This small molecule binds to this protein.
Small molecule (SMILES): CC(=O)N[C@@H]1[C@@H](O)[C@H](O)[C@@H](CO)O[C@H]1O

Sequence of chain 1.C:
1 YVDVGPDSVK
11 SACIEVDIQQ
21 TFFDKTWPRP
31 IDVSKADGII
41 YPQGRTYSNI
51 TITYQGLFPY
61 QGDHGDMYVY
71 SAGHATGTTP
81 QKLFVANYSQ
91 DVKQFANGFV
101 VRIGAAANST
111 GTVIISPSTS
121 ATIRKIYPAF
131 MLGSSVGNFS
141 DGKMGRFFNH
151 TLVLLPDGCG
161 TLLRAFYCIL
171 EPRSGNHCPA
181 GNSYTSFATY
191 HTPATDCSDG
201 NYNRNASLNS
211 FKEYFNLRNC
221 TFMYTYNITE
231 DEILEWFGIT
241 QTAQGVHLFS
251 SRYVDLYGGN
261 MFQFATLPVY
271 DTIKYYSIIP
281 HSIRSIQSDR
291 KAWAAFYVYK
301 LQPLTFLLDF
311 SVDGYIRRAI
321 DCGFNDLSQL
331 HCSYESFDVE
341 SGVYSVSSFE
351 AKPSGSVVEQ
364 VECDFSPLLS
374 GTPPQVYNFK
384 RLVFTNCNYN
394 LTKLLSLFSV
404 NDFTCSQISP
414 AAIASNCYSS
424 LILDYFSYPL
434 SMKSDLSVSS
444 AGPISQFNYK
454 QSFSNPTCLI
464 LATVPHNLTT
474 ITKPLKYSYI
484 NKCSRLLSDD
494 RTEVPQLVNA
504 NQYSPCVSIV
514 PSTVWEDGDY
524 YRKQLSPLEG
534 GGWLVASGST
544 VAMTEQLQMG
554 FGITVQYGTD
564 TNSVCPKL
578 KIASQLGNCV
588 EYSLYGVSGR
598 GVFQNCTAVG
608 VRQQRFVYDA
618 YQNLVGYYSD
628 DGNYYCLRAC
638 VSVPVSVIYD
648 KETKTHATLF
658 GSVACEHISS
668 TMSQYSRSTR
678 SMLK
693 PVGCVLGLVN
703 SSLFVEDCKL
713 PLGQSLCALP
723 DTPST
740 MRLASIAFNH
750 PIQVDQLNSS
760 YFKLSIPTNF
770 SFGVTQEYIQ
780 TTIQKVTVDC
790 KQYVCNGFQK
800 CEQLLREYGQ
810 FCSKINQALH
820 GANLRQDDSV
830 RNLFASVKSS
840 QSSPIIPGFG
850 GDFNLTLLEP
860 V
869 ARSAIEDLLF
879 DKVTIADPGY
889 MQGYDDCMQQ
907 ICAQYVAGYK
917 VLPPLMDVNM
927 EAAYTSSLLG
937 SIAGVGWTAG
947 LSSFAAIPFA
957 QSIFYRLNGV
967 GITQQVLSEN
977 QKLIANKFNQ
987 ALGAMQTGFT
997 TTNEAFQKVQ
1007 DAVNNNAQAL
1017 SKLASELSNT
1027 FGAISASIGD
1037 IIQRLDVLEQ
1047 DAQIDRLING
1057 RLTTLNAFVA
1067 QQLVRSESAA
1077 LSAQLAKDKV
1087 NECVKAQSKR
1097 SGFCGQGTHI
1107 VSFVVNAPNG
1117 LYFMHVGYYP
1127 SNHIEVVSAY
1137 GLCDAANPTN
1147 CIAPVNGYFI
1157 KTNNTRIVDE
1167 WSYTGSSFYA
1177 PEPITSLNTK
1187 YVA

Binding-site contacts:
Ligand atom C6 contacts residue ASN757 of chain 1.C at 4.2 Å.
Ligand atom C7 contacts residue ASN757 of chain 1.C at 4.3 Å.
Ligand atom N2 contacts residue ASN757 of chain 1.C at 3.7 Å.
Ligand atom O5 contacts residue ASN757 of chain 1.C at 2.6 Å (h-bond).
Ligand atom C1 contacts residue ASN757 of chain 1.C at 2.4 Å.
Ligand atom C5 contacts residue ASN757 of chain 1.C at 3.4 Å.
Ligand atom O6 contacts residue ASN757 of chain 1.C at 4.0 Å.
Ligand atom C2 contacts residue ASN757 of chain 1.C at 3.8 Å.